Sequence of chain 2.A:
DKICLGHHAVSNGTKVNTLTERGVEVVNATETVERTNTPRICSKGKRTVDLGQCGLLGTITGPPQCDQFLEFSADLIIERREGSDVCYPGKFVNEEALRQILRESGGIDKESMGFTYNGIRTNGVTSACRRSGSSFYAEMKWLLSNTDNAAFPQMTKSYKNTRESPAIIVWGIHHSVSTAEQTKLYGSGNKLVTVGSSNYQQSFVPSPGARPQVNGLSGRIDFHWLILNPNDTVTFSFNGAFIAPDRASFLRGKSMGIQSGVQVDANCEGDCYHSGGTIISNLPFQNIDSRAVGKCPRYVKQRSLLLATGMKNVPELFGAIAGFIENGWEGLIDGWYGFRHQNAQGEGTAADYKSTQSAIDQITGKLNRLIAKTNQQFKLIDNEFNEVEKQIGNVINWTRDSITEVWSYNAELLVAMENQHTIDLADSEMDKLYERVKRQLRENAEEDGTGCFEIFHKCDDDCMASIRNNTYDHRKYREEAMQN

A protein and the small-molecule ligand that binds it are described below.
Small molecule (SMILES): CC(=O)N[C@@H]1[C@@H](O)[C@H](O)[C@@H](CO)O[C@H]1O

Binding-site contacts:
Ligand atom C1 contacts residue ASN407 of chain 2.A at 1.4 Å.
Ligand atom N2 contacts residue GLY403 of chain 2.A at 4.5 Å.
Ligand atom O7 contacts residue GLY403 of chain 2.A at 4.5 Å.
Ligand atom N2 contacts residue ASN407 of chain 2.A at 2.9 Å (h-bond).
Ligand atom O5 contacts residue ASN407 of chain 2.A at 2.4 Å (h-bond).
Ligand atom C8 contacts residue LYS400 of chain 2.A at 4.2 Å.
Ligand atom C4 contacts residue ASN407 of chain 2.A at 4.2 Å.
Ligand atom O7 contacts residue ASN404 of chain 2.A at 3.2 Å (h-bond).
Ligand atom C8 contacts residue VAL398 of chain 2.A at 4.4 Å (hydrophobic).
Ligand atom C7 contacts residue GLY403 of chain 2.A at 4.1 Å.
Ligand atom C5 contacts residue ASN407 of chain 2.A at 3.7 Å.
Ligand atom O6 contacts residue ASN407 of chain 2.A at 4.0 Å.
Ligand atom C8 contacts residue ASN407 of chain 2.A at 4.4 Å.
Ligand atom O7 contacts residue ASN407 of chain 2.A at 3.3 Å (h-bond).
Ligand atom C8 contacts residue GLY403 of chain 2.A at 3.7 Å.
Ligand atom C3 contacts residue ASN407 of chain 2.A at 3.8 Å.
Ligand atom C2 contacts residue ASN407 of chain 2.A at 2.5 Å.
Ligand atom C7 contacts residue ASN404 of chain 2.A at 4.0 Å.
Ligand atom C8 contacts residue ASN404 of chain 2.A at 3.9 Å.
Ligand atom C7 contacts residue ASN407 of chain 2.A at 3.3 Å.